Sequence of chain 18.C:
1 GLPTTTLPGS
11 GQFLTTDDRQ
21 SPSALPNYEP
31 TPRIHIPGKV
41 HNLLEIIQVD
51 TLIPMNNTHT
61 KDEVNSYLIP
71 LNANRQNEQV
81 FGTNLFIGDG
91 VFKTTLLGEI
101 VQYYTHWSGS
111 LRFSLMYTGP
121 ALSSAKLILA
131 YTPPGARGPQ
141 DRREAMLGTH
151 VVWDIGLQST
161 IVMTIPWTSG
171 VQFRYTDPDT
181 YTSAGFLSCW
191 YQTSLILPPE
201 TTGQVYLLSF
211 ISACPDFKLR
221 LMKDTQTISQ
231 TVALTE

Binding-site contacts:
Ligand atom O1 contacts residue TYR152 of chain 17.A at 3.9 Å.
Ligand atom O1 contacts residue PHE186 of chain 17.A at 3.8 Å.
Ligand atom N3A contacts residue ASN219 of chain 17.A at 3.4 Å (h-bond).
Ligand atom C4 contacts residue PHE186 of chain 17.A at 3.7 Å (hydrophobic).
Ligand atom C4 contacts residue TYR152 of chain 17.A at 3.7 Å (hydrophobic).
Ligand atom CM1 contacts residue CYS199 of chain 17.A at 3.8 Å (hydrophobic).
Ligand atom C4A contacts residue ASN198 of chain 17.A at 3.9 Å.
Ligand atom CL1 contacts residue ASN105 of chain 17.A at 3.3 Å.
Ligand atom C5A contacts residue CYS199 of chain 17.A at 3.9 Å (hydrophobic).
Ligand atom O1B contacts residue MET221 of chain 17.A at 3.8 Å.
Ligand atom N2 contacts residue PRO174 of chain 17.A at 3.7 Å.
Ligand atom C1C contacts residue TYR152 of chain 17.A at 3.9 Å (hydrophobic).
Ligand atom C3C contacts residue TYR128 of chain 17.A at 3.6 Å (hydrophobic).
Ligand atom C7C contacts residue TYR128 of chain 17.A at 3.5 Å (hydrophobic).
Ligand atom C3B contacts residue LEU106 of chain 17.A at 3.8 Å (hydrophobic).
Ligand atom C5A contacts residue VAL122 of chain 17.A at 3.9 Å (hydrophobic).
Ligand atom O1 contacts residue ALA24 of chain 17.C at 3.4 Å.
Ligand atom C4B contacts residue LEU106 of chain 17.A at 3.7 Å (hydrophobic).
Ligand atom N2 contacts residue ALA24 of chain 17.C at 3.1 Å.
Ligand atom C3C contacts residue VAL188 of chain 17.A at 3.3 Å (hydrophobic).
Ligand atom CL1 contacts residue MET221 of chain 17.A at 3.8 Å.
Ligand atom C31 contacts residue VAL176 of chain 17.A at 3.3 Å (hydrophobic).
Ligand atom C2C contacts residue VAL188 of chain 17.A at 2.8 Å (hydrophobic).
Ligand atom C3B contacts residue TYR197 of chain 17.A at 3.3 Å (hydrophobic).
Ligand atom C4C contacts residue TYR152 of chain 17.A at 3.9 Å (hydrophobic).
Ligand atom CL1 contacts residue ILE104 of chain 17.A at 3.6 Å.
Ligand atom C31 contacts residue PRO174 of chain 17.A at 3.3 Å (hydrophobic).
Ligand atom O1 contacts residue VAL188 of chain 17.A at 3.8 Å.
Ligand atom C5C contacts residue ILE104 of chain 17.A at 4.0 Å (hydrophobic).
Ligand atom C5 contacts residue PHE186 of chain 17.A at 3.7 Å (hydrophobic).
Ligand atom C3 contacts residue PHE186 of chain 17.A at 3.9 Å (hydrophobic).
Ligand atom C5 contacts residue TYR152 of chain 17.A at 3.6 Å (hydrophobic).
Ligand atom O1A contacts residue VAL122 of chain 17.A at 4.0 Å.
Ligand atom C2B contacts residue TYR197 of chain 17.A at 3.3 Å (hydrophobic).
Ligand atom N2 contacts residue PHE186 of chain 17.A at 4.0 Å.
Ligand atom C31 contacts residue SER175 of chain 17.A at 3.5 Å.
Ligand atom C3 contacts residue PRO174 of chain 17.A at 3.7 Å (hydrophobic).
Ligand atom C5C contacts residue TYR128 of chain 17.A at 3.7 Å (hydrophobic).
Ligand atom C31 contacts residue ALA150 of chain 17.A at 3.5 Å (hydrophobic).
Ligand atom C6C contacts residue VAL191 of chain 17.A at 3.3 Å (hydrophobic).

Sequence of chain 17.A:
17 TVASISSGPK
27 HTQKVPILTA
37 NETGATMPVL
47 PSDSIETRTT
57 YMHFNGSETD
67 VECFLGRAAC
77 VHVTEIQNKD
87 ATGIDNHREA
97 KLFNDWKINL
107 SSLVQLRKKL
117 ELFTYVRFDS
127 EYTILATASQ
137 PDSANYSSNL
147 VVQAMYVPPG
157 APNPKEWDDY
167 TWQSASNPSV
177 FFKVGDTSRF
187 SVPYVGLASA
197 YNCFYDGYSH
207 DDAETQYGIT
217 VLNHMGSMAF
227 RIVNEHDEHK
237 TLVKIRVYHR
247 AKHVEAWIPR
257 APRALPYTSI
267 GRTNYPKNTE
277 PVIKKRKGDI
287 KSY

Sequence of chain 17.C:
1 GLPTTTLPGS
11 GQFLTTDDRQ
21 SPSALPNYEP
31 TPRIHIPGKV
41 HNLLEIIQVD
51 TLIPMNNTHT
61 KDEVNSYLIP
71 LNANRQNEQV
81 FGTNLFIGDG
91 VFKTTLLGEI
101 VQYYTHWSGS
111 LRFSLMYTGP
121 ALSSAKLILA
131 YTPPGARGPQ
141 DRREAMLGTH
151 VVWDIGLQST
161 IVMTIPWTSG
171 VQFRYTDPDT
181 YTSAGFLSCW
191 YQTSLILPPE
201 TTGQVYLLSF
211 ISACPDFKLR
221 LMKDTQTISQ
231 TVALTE

The small molecule below binds the protein below.
Small molecule (SMILES): Cc1cc(CCCCCCCOc2ccc(C3=N[C@@H](C)CO3)cc2Cl)on1